Binding-site contacts:
Ligand atom F10 contacts residue LEU174 of chain 1.B at 3.7 Å.
Ligand atom N13 contacts residue GLU109 of chain 1.B at 2.7 Å (salt-bridge).
Ligand atom O20 contacts residue PLP1 of chain 1.D at 3.6 Å.
Ligand atom O21 contacts residue GLN114 of chain 1.B at 3.5 Å (h-bond).
Ligand atom C12 contacts residue THR190 of chain 1.B at 3.5 Å.
Ligand atom F11 contacts residue CYS170 of chain 1.B at 3.5 Å.
Ligand atom O7 contacts residue PHE280 of chain 1.B at 3.7 Å.
Ligand atom O20 contacts residue LYS87 of chain 1.B at 3.4 Å.
Ligand atom O20 contacts residue HIS115 of chain 1.B at 3.7 Å.
Ligand atom C5 contacts residue THR190 of chain 1.B at 3.4 Å.
Ligand atom C3 contacts residue CYS170 of chain 1.B at 3.4 Å (hydrophobic).
Ligand atom P18 contacts residue THR110 of chain 1.B at 3.7 Å.
Ligand atom O14 contacts residue THR190 of chain 1.B at 3.5 Å.
Ligand atom C2 contacts residue TYR186 of chain 1.B at 3.5 Å (hydrophobic).
Ligand atom P18 contacts residue GLY111 of chain 1.B at 3.6 Å.
Ligand atom O14 contacts residue PHE306 of chain 1.B at 3.6 Å.
Ligand atom C16 contacts residue GLU109 of chain 1.B at 3.7 Å.
Ligand atom F9 contacts residue LEU174 of chain 1.B at 3.7 Å.
Ligand atom C3 contacts residue GLU109 of chain 1.B at 3.1 Å.
Ligand atom C1 contacts residue LEU188 of chain 1.B at 3.6 Å (hydrophobic).
Ligand atom O17 contacts residue HIS115 of chain 1.B at 3.4 Å.
Ligand atom C12 contacts residue GLU109 of chain 1.B at 3.7 Å.
Ligand atom C5 contacts residue PHE306 of chain 1.B at 3.3 Å (hydrophobic).
Ligand atom O7 contacts residue GLY193 of chain 1.B at 3.6 Å.
Ligand atom F10 contacts residue PHE280 of chain 1.B at 2.9 Å.
Ligand atom C4 contacts residue THR190 of chain 1.B at 3.7 Å.
Ligand atom C3 contacts residue LEU188 of chain 1.B at 3.7 Å (hydrophobic).
Ligand atom O21 contacts residue GLY111 of chain 1.B at 3.3 Å (h-bond).
Ligand atom C2 contacts residue CYS170 of chain 1.B at 3.4 Å (hydrophobic).
Ligand atom C2 contacts residue LEU188 of chain 1.B at 3.5 Å (hydrophobic).
Ligand atom O21 contacts residue GLY113 of chain 1.B at 3.6 Å (h-bond).
Ligand atom C6 contacts residue PHE306 of chain 1.B at 3.5 Å (hydrophobic).
Ligand atom F11 contacts residue PHE280 of chain 1.B at 3.7 Å.
Ligand atom F9 contacts residue LEU188 of chain 1.B at 3.7 Å.
Ligand atom O21 contacts residue HIS115 of chain 1.B at 3.0 Å (h-bond).
Ligand atom O19 contacts residue GLY111 of chain 1.B at 2.8 Å (h-bond).
Ligand atom O21 contacts residue THR110 of chain 1.B at 2.2 Å (h-bond).
Ligand atom F9 contacts residue TYR186 of chain 1.B at 3.3 Å.
Ligand atom O19 contacts residue ALA112 of chain 1.B at 3.1 Å (h-bond).
Ligand atom C15 contacts residue GLU109 of chain 1.B at 3.5 Å.

Sequence of chain 1.B:
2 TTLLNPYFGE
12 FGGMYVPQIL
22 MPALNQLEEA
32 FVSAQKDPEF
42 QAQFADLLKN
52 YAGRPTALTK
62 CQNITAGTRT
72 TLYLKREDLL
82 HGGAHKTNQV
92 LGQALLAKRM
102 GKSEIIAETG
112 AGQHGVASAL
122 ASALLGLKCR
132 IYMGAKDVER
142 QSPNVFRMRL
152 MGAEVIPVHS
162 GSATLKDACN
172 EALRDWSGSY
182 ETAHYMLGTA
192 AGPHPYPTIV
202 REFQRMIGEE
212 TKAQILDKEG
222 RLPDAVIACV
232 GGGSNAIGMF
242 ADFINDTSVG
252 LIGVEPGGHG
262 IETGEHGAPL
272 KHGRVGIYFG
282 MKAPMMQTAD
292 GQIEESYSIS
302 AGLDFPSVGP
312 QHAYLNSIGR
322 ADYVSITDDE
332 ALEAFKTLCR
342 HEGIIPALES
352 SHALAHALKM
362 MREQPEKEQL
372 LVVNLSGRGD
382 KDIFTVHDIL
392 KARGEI

The small molecule below binds the protein below.
Small molecule (SMILES): O=C(NCCOP(=O)(O)O)c1ccc(OC(F)(F)F)cc1